Binding-site contacts:
Ligand atom O2G contacts residue ASP146 of chain 1.A at 3.7 Å.
Ligand atom O2A contacts residue GLY30 of chain 1.A at 3.2 Å (h-bond).
Ligand atom O3A contacts residue MG1 of chain 1.F at 3.4 Å.
Ligand atom O2' contacts residue CYS106 of chain 1.A at 3.5 Å.
Ligand atom PB contacts residue MG1 of chain 1.F at 3.1 Å.
Ligand atom O3A contacts residue GLY30 of chain 1.A at 3.2 Å.
Ligand atom PA contacts residue MG1 of chain 1.F at 3.1 Å.
Ligand atom O3G contacts residue GLY30 of chain 1.A at 3.4 Å.
Ligand atom C2 contacts residue LEU27 of chain 1.A at 3.6 Å (hydrophobic).
Ligand atom O2A contacts residue SER29 of chain 1.A at 3.6 Å.
Ligand atom O1A contacts residue LYS54 of chain 1.A at 2.9 Å (salt-bridge).
Ligand atom O5' contacts residue MG1 of chain 1.F at 3.6 Å.
Ligand atom C5' contacts residue VAL35 of chain 1.A at 3.6 Å (hydrophobic).
Ligand atom O1G contacts residue ARG150 of chain 1.A at 2.9 Å (salt-bridge).
Ligand atom O1A contacts residue ASP164 of chain 1.A at 2.8 Å (salt-bridge).
Ligand atom O1G contacts residue ASP146 of chain 1.A at 2.6 Å (salt-bridge).
Ligand atom O3G contacts residue ALA31 of chain 1.A at 3.1 Å (h-bond).
Ligand atom O2A contacts residue LYS54 of chain 1.A at 3.6 Å.
Ligand atom O2G contacts residue ASP164 of chain 1.A at 3.3 Å (salt-bridge).
Ligand atom O2B contacts residue ASN151 of chain 1.A at 3.0 Å (h-bond).
Ligand atom O4' contacts residue VAL35 of chain 1.A at 3.3 Å.
Ligand atom O2A contacts residue VAL35 of chain 1.A at 3.5 Å.
Ligand atom O2A contacts residue GLY33 of chain 1.A at 3.4 Å (h-bond).
Ligand atom N3 contacts residue LEU27 of chain 1.A at 3.5 Å.
Ligand atom N3B contacts residue ARG150 of chain 1.A at 3.4 Å.
Ligand atom O2G contacts residue ASN151 of chain 1.A at 3.1 Å (h-bond).
Ligand atom PG contacts residue ARG150 of chain 1.A at 3.7 Å.
Ligand atom N6 contacts residue ALA52 of chain 1.A at 3.5 Å.
Ligand atom PG contacts residue MG1 of chain 1.F at 3.5 Å.
Ligand atom O1A contacts residue MG1 of chain 1.F at 2.0 Å.
Ligand atom C6 contacts residue LEU153 of chain 1.A at 3.6 Å (hydrophobic).
Ligand atom N6 contacts residue LEU153 of chain 1.A at 3.5 Å.
Ligand atom PG contacts residue ASP146 of chain 1.A at 3.5 Å.
Ligand atom N1 contacts residue MET102 of chain 1.A at 3.0 Å (h-bond).
Ligand atom C5' contacts residue GLY28 of chain 1.A at 3.6 Å.
Ligand atom O1G contacts residue ASN151 of chain 1.A at 3.6 Å (h-bond).
Ligand atom N6 contacts residue GLN100 of chain 1.A at 3.1 Å (h-bond).
Ligand atom O2B contacts residue MG1 of chain 1.F at 1.9 Å.
Ligand atom O2G contacts residue MG1 of chain 1.F at 2.2 Å.
Ligand atom C2 contacts residue MET102 of chain 1.A at 3.2 Å (hydrophobic).

The small molecule below binds the protein below.
Small molecule (SMILES): Nc1ncnc2c1ncn2[C@@H]1O[C@H](CO[P](=O)(O)O[P](=O)(O)NP(=O)(O)O)[C@@H](O)[C@H]1O

Sequence of chain 1.A:
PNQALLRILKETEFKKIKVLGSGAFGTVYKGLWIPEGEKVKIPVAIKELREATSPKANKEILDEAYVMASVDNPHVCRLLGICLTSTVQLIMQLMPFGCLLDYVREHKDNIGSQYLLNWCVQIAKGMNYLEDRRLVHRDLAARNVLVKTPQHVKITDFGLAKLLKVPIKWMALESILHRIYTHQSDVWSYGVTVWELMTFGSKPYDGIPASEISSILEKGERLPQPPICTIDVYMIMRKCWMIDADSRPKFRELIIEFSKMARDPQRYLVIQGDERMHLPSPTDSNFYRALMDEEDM